A protein and the small-molecule ligand that binds it are described below.
Small molecule (SMILES): CC(=O)N[C@@H]1[C@@H](O)[C@H](O)[C@@H](CO)O[C@H]1O

Sequence of chain 1.E:
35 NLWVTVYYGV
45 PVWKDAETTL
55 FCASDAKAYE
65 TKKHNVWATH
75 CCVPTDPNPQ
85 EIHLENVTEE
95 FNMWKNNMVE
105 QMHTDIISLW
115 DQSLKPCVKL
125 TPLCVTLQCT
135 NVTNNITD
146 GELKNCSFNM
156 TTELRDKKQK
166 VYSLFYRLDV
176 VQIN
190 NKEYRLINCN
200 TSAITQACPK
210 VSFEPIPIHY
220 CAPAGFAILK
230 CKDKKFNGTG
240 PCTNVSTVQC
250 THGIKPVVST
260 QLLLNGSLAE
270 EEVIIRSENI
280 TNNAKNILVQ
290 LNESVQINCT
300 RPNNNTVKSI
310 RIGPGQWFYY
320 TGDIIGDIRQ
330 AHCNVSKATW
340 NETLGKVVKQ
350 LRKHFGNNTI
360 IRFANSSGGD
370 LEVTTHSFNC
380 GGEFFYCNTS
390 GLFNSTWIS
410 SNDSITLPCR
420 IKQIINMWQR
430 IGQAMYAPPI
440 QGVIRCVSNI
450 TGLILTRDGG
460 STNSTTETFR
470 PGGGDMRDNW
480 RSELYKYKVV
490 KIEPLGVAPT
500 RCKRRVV

Binding-site contacts:
Ligand atom O7 contacts residue ASN154 of chain 1.E at 4.2 Å.
Ligand atom O5 contacts residue ASN154 of chain 1.E at 2.4 Å (h-bond).
Ligand atom C4 contacts residue ASN154 of chain 1.E at 4.2 Å.
Ligand atom C8 contacts residue TYR167 of chain 1.E at 4.0 Å (hydrophobic).
Ligand atom C7 contacts residue ASN154 of chain 1.E at 3.7 Å.
Ligand atom N2 contacts residue ASN154 of chain 1.E at 2.8 Å (h-bond).
Ligand atom C1 contacts residue ASN154 of chain 1.E at 1.5 Å.
Ligand atom C8 contacts residue LYS165 of chain 1.E at 3.7 Å.
Ligand atom C8 contacts residue ASN154 of chain 1.E at 4.0 Å.
Ligand atom C7 contacts residue PHE153 of chain 1.E at 3.7 Å (hydrophobic).
Ligand atom N2 contacts residue PHE153 of chain 1.E at 4.2 Å.
Ligand atom N2 contacts residue LYS165 of chain 1.E at 4.1 Å.
Ligand atom C5 contacts residue ASN154 of chain 1.E at 3.7 Å.
Ligand atom C8 contacts residue PHE153 of chain 1.E at 3.5 Å (hydrophobic).
Ligand atom C3 contacts residue ASN154 of chain 1.E at 3.8 Å.
Ligand atom C8 contacts residue SER152 of chain 1.E at 4.0 Å.
Ligand atom O7 contacts residue PHE153 of chain 1.E at 3.5 Å.
Ligand atom C2 contacts residue ASN154 of chain 1.E at 2.5 Å.
Ligand atom O7 contacts residue SER152 of chain 1.E at 3.6 Å.
Ligand atom C7 contacts residue LYS165 of chain 1.E at 4.4 Å.
Ligand atom C7 contacts residue SER152 of chain 1.E at 4.4 Å.